This small molecule binds to this protein.
Small molecule (SMILES): CC(C)(C)C(=O)N[C@@H](C(=O)NO)c1ccc(-c2ccsc2)cc1

Sequence of chain 1.L:
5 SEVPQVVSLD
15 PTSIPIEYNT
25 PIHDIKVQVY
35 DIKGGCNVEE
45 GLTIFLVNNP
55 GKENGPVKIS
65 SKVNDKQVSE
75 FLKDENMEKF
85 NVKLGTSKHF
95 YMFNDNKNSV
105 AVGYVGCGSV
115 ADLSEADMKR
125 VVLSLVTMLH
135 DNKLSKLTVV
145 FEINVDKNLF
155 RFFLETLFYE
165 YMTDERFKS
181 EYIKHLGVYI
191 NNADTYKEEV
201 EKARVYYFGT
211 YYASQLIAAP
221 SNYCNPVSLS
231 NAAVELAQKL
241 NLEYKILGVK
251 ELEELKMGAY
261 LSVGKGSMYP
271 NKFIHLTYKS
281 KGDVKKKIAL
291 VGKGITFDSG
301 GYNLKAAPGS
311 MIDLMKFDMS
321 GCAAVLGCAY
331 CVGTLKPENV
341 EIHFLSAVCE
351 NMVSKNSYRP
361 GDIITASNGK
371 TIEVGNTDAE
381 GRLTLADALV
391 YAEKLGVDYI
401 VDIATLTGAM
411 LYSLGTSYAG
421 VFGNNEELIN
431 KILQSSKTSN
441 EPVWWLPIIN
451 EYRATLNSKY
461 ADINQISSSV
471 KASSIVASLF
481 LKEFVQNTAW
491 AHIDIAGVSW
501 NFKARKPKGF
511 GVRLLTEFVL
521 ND

Binding-site contacts:
Ligand atom C contacts residue ZN1 of chain 1.ZC at 3.6 Å.
Ligand atom CAU contacts residue GLY408 of chain 1.L at 3.5 Å.
Ligand atom SAP contacts residue MET311 of chain 1.L at 3.5 Å.
Ligand atom C contacts residue ASP378 of chain 1.L at 3.1 Å.
Ligand atom CAM contacts residue MET315 of chain 1.L at 3.7 Å (hydrophobic).
Ligand atom OAF contacts residue GLU380 of chain 1.L at 2.6 Å (salt-bridge).
Ligand atom OAE contacts residue THR407 of chain 1.L at 3.5 Å.
Ligand atom C contacts residue LEU406 of chain 1.L at 3.7 Å (hydrophobic).
Ligand atom O contacts residue ZN1 of chain 1.AD at 2.2 Å.
Ligand atom OAF contacts residue ASP378 of chain 1.L at 2.9 Å (salt-bridge).
Ligand atom CAK contacts residue LEU406 of chain 1.L at 3.5 Å (hydrophobic).
Ligand atom C contacts residue ZN1 of chain 1.AD at 2.8 Å.
Ligand atom SAP contacts residue LEU411 of chain 1.L at 3.8 Å.
Ligand atom OAF contacts residue CO31 of chain 1.BD at 3.0 Å (h-bond).
Ligand atom CAG contacts residue LEU411 of chain 1.L at 3.7 Å (hydrophobic).
Ligand atom O contacts residue ZN1 of chain 1.ZC at 3.7 Å.
Ligand atom NAN contacts residue LYS293 of chain 1.L at 3.5 Å (salt-bridge).
Ligand atom NAN contacts residue LEU406 of chain 1.L at 3.2 Å (h-bond).
Ligand atom OAF contacts residue ASP298 of chain 1.L at 2.9 Å (salt-bridge).
Ligand atom CAI contacts residue ALA496 of chain 1.L at 3.8 Å (hydrophobic).
Ligand atom NAN contacts residue ASP378 of chain 1.L at 3.1 Å (salt-bridge).
Ligand atom OAF contacts residue LYS293 of chain 1.L at 3.2 Å (salt-bridge).
Ligand atom O contacts residue ASP298 of chain 1.L at 3.0 Å (salt-bridge).
Ligand atom CAL contacts residue LYS305 of chain 1.L at 3.8 Å.
Ligand atom CAI contacts residue GLY408 of chain 1.L at 3.6 Å.
Ligand atom OAE contacts residue GLY408 of chain 1.L at 3.1 Å (h-bond).
Ligand atom CAK contacts residue GLY408 of chain 1.L at 3.4 Å.
Ligand atom OAF contacts residue ZN1 of chain 1.AD at 2.0 Å.
Ligand atom CAS contacts residue GLY408 of chain 1.L at 3.7 Å.
Ligand atom O contacts residue ASP378 of chain 1.L at 2.9 Å (salt-bridge).
Ligand atom NAN contacts residue CO31 of chain 1.BD at 2.9 Å (h-bond).
Ligand atom C contacts residue ASP298 of chain 1.L at 3.8 Å.
Ligand atom OAF contacts residue ZN1 of chain 1.ZC at 2.1 Å.
Ligand atom CAH contacts residue ALA496 of chain 1.L at 3.2 Å (hydrophobic).
Ligand atom CAG contacts residue ALA496 of chain 1.L at 3.0 Å (hydrophobic).
Ligand atom O contacts residue LYS305 of chain 1.L at 2.9 Å (salt-bridge).
Ligand atom CA contacts residue LEU406 of chain 1.L at 3.2 Å (hydrophobic).
Ligand atom NAN contacts residue ZN1 of chain 1.ZC at 3.0 Å.
Ligand atom NAN contacts residue ZN1 of chain 1.AD at 2.8 Å.
Ligand atom CAK contacts residue THR407 of chain 1.L at 3.7 Å.